A protein and the small-molecule ligand that binds it are described below.
Small molecule (SMILES): CO[C@H]1O[C@H](CO)[C@@H](O)[C@H](O)[C@@H]1O

Sequence of chain 1.B:
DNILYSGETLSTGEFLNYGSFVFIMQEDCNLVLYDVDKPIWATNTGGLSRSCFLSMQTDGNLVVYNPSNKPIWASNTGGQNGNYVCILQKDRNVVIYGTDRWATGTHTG

Binding-site contacts:
Ligand atom C4 contacts residue GLN26 of chain 1.B at 4.3 Å.
Ligand atom O2 contacts residue GLN26 of chain 1.B at 3.2 Å (h-bond).
Ligand atom C5 contacts residue ASN30 of chain 1.B at 3.7 Å.
Ligand atom O2 contacts residue ASP28 of chain 1.B at 2.7 Å (salt-bridge).
Ligand atom C3 contacts residue ASN30 of chain 1.B at 4.3 Å.
Ligand atom C4 contacts residue TYR34 of chain 1.B at 3.6 Å (hydrophobic).
Ligand atom C2 contacts residue GLN26 of chain 1.B at 4.1 Å.
Ligand atom C6 contacts residue ALA42 of chain 1.B at 4.4 Å (hydrophobic).
Ligand atom C6 contacts residue VAL32 of chain 1.B at 4.4 Å (hydrophobic).
Ligand atom C4 contacts residue VAL32 of chain 1.B at 4.1 Å (hydrophobic).
Ligand atom O6 contacts residue ASN30 of chain 1.B at 3.3 Å (h-bond).
Ligand atom O4 contacts residue TYR34 of chain 1.B at 2.8 Å (h-bond).
Ligand atom O3 contacts residue GLN26 of chain 1.B at 3.0 Å (h-bond).
Ligand atom C3 contacts residue TYR34 of chain 1.B at 4.2 Å (hydrophobic).
Ligand atom C6 contacts residue ASN30 of chain 1.B at 4.0 Å.
Ligand atom O3 contacts residue ASP28 of chain 1.B at 4.2 Å.
Ligand atom C2 contacts residue ASN30 of chain 1.B at 3.5 Å.
Ligand atom O6 contacts residue PRO39 of chain 1.B at 4.3 Å.
Ligand atom O6 contacts residue ALA42 of chain 1.B at 3.1 Å.
Ligand atom C2 contacts residue ASP28 of chain 1.B at 3.6 Å.
Ligand atom C4 contacts residue ASN30 of chain 1.B at 3.8 Å.
Ligand atom O3 contacts residue TYR34 of chain 1.B at 3.5 Å (h-bond).
Ligand atom O6 contacts residue VAL32 of chain 1.B at 3.5 Å.
Ligand atom C3 contacts residue GLN26 of chain 1.B at 4.0 Å.
Ligand atom C1 contacts residue ASN30 of chain 1.B at 3.2 Å.
Ligand atom O2 contacts residue ASN30 of chain 1.B at 2.7 Å (h-bond).
Ligand atom O5 contacts residue ASN30 of chain 1.B at 2.7 Å (h-bond).
Ligand atom O4 contacts residue PRO39 of chain 1.B at 4.2 Å.
Ligand atom C6 contacts residue PRO39 of chain 1.B at 4.0 Å (hydrophobic).